The protein below binds the small molecule below.
Small molecule (SMILES): C/C=C/CCCO[C@@H]1O[C@H](CO)[C@H](O)[C@H](O)[C@H]1O[C@@H]1O[C@@H](C)[C@@H](O)[C@@H](O)[C@@H]1O

Sequence of chain 2.A:
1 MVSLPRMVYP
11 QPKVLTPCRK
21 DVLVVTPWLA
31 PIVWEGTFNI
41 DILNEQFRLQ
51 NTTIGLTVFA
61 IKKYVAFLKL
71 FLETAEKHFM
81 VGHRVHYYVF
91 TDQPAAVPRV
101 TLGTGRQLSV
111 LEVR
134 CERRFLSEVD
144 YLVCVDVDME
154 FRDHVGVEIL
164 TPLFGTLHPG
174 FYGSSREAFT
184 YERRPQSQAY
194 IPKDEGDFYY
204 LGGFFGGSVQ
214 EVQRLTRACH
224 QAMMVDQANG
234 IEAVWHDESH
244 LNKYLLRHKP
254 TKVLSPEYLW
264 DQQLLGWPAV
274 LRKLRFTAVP

Binding-site contacts:
Ligand atom O4 contacts residue GLU241 of chain 2.A at 2.7 Å (salt-bridge).
Ligand atom C4' contacts residue PHE174 of chain 2.A at 3.9 Å (hydrophobic).
Ligand atom O3 contacts residue UDP1 of chain 2.I at 2.7 Å (h-bond).
Ligand atom O6 contacts residue PHE174 of chain 2.A at 3.5 Å.
Ligand atom O5 contacts residue PHE174 of chain 2.A at 3.9 Å.
Ligand atom O3 contacts residue ASP264 of chain 2.A at 3.9 Å.
Ligand atom C4' contacts residue GLY173 of chain 2.A at 3.9 Å.
Ligand atom O6 contacts residue THR183 of chain 2.A at 2.8 Å (h-bond).
Ligand atom C4 contacts residue HIS171 of chain 2.A at 3.9 Å.
Ligand atom C6 contacts residue PRO172 of chain 2.A at 3.9 Å (hydrophobic).
Ligand atom C4 contacts residue GLU241 of chain 2.A at 3.4 Å.
Ligand atom C6 contacts residue ASP264 of chain 2.A at 4.0 Å.
Ligand atom C4 contacts residue ASP264 of chain 2.A at 3.2 Å.
Ligand atom C2 contacts residue UDP1 of chain 2.I at 3.3 Å.
Ligand atom C6 contacts residue GLU241 of chain 2.A at 3.6 Å.
Ligand atom C6 contacts residue THR183 of chain 2.A at 3.4 Å.
Ligand atom C2' contacts residue GLY173 of chain 2.A at 4.1 Å.
Ligand atom O1 contacts residue HIS171 of chain 2.A at 3.3 Å (h-bond).
Ligand atom O4 contacts residue HIS171 of chain 2.A at 2.8 Å.
Ligand atom C5 contacts residue TRP238 of chain 2.A at 3.7 Å (hydrophobic).
Ligand atom C3' contacts residue LEU267 of chain 2.A at 3.9 Å (hydrophobic).
Ligand atom C2 contacts residue HIS171 of chain 2.A at 3.8 Å.
Ligand atom C6' contacts residue PHE174 of chain 2.A at 4.0 Å (hydrophobic).
Ligand atom C2' contacts residue LEU267 of chain 2.A at 3.8 Å (hydrophobic).
Ligand atom C5 contacts residue GLU241 of chain 2.A at 4.1 Å.
Ligand atom C1 contacts residue UDP1 of chain 2.I at 3.8 Å.
Ligand atom O4 contacts residue ALA281 of chain 2.A at 4.1 Å.
Ligand atom C3 contacts residue UDP1 of chain 2.I at 3.9 Å.
Ligand atom O6 contacts residue TRP238 of chain 2.A at 3.4 Å (h-bond).
Ligand atom O2 contacts residue UDP1 of chain 2.I at 2.7 Å (h-bond).
Ligand atom C6 contacts residue TRP238 of chain 2.A at 3.5 Å (hydrophobic).
Ligand atom O4 contacts residue ASP264 of chain 2.A at 2.7 Å (salt-bridge).
Ligand atom C1 contacts residue HIS171 of chain 2.A at 3.8 Å.
Ligand atom C2' contacts residue HIS171 of chain 2.A at 4.1 Å.
Ligand atom C6 contacts residue PHE174 of chain 2.A at 4.0 Å (hydrophobic).
Ligand atom C3 contacts residue TRP238 of chain 2.A at 3.8 Å (hydrophobic).
Ligand atom C4 contacts residue TRP238 of chain 2.A at 3.6 Å (hydrophobic).
Ligand atom C6 contacts residue TYR202 of chain 2.A at 3.8 Å (hydrophobic).
Ligand atom C5 contacts residue HIS171 of chain 2.A at 3.9 Å.
Ligand atom O5 contacts residue HIS171 of chain 2.A at 3.2 Å.